The small molecule below binds the protein below.
Small molecule (SMILES): CSC[C@H]1O[C@@H](n2cnc3c(N)ncnc32)[C@H](O)[C@@H]1O

Sequence of chain 1.I:
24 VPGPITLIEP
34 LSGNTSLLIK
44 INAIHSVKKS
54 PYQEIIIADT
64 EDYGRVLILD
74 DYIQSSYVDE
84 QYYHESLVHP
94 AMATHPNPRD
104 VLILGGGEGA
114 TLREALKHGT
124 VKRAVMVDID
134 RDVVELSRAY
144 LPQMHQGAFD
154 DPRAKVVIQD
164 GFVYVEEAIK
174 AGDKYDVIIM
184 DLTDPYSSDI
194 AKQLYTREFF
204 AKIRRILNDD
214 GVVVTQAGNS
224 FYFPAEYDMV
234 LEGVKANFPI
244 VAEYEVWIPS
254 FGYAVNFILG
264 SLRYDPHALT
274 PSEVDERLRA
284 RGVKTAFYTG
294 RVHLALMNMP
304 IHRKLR

Binding-site contacts:
Ligand atom O3' contacts residue GLY110 of chain 1.I at 3.7 Å.
Ligand atom C5' contacts residue GLN77 of chain 1.I at 3.7 Å.
Ligand atom S5' contacts residue GLY110 of chain 1.I at 3.7 Å.
Ligand atom C2' contacts residue ASP131 of chain 1.I at 3.6 Å.
Ligand atom O3' contacts residue VAL136 of chain 1.I at 3.4 Å.
Ligand atom C2 contacts residue ILE132 of chain 1.I at 3.5 Å (hydrophobic).
Ligand atom O2' contacts residue ASP131 of chain 1.I at 2.7 Å (salt-bridge).
Ligand atom N7 contacts residue ILE193 of chain 1.I at 3.5 Å.
Ligand atom O4' contacts residue LEU185 of chain 1.I at 3.6 Å.
Ligand atom C4 contacts residue LEU185 of chain 1.I at 3.4 Å (hydrophobic).
Ligand atom C1' contacts residue ASP131 of chain 1.I at 3.4 Å.
Ligand atom CS contacts residue LEU70 of chain 1.I at 3.6 Å (hydrophobic).
Ligand atom O4' contacts residue GLY108 of chain 1.I at 3.6 Å.
Ligand atom N3 contacts residue ASP131 of chain 1.I at 3.7 Å.
Ligand atom S5' contacts residue ASP184 of chain 1.I at 3.6 Å (salt-bridge).
Ligand atom N3 contacts residue LEU185 of chain 1.I at 3.7 Å.
Ligand atom O4' contacts residue ASP184 of chain 1.I at 3.7 Å.
Ligand atom N1 contacts residue ASP163 of chain 1.I at 3.6 Å.
Ligand atom N3 contacts residue ILE132 of chain 1.I at 3.3 Å (h-bond).
Ligand atom O4' contacts residue THR186 of chain 1.I at 3.6 Å.
Ligand atom C4' contacts residue ASP131 of chain 1.I at 3.5 Å.
Ligand atom C4 contacts residue ILE132 of chain 1.I at 3.6 Å (hydrophobic).
Ligand atom N6 contacts residue ILE193 of chain 1.I at 2.9 Å (h-bond).
Ligand atom S5' contacts residue GLU111 of chain 1.I at 3.3 Å (salt-bridge).
Ligand atom N6 contacts residue ASP163 of chain 1.I at 3.1 Å (salt-bridge).
Ligand atom O2' contacts residue GLN56 of chain 1.I at 3.0 Å (h-bond).
Ligand atom CS contacts residue GLU111 of chain 1.I at 3.2 Å.
Ligand atom C5 contacts residue LEU185 of chain 1.I at 3.6 Å (hydrophobic).
Ligand atom N1 contacts residue GLY164 of chain 1.I at 2.9 Å (h-bond).
Ligand atom C3' contacts residue ASP131 of chain 1.I at 3.5 Å.
Ligand atom O2' contacts residue ASP133 of chain 1.I at 3.6 Å.
Ligand atom C3' contacts residue LEU72 of chain 1.I at 3.6 Å (hydrophobic).
Ligand atom C5' contacts residue THR186 of chain 1.I at 3.7 Å.
Ligand atom C2 contacts residue GLY164 of chain 1.I at 3.5 Å.
Ligand atom N6 contacts residue LEU197 of chain 1.I at 3.5 Å.
Ligand atom C5' contacts residue ASP184 of chain 1.I at 3.3 Å.
Ligand atom C8 contacts residue THR186 of chain 1.I at 3.3 Å.
Ligand atom C8 contacts residue ILE193 of chain 1.I at 3.4 Å (hydrophobic).
Ligand atom C2' contacts residue GLN56 of chain 1.I at 3.7 Å.
Ligand atom O3' contacts residue ASP131 of chain 1.I at 2.7 Å (salt-bridge).